Binding-site contacts:
Ligand atom C2 contacts residue THR45 of chain 1.A at 3.7 Å.
Ligand atom N4 contacts residue GLU51 of chain 1.A at 3.6 Å (salt-bridge).
Ligand atom C7 contacts residue ASP49 of chain 1.A at 3.8 Å.
Ligand atom F contacts residue LEU237 of chain 1.A at 3.0 Å.
Ligand atom C7 contacts residue VAL231 of chain 1.A at 3.7 Å (hydrophobic).
Ligand atom N1 contacts residue ASP49 of chain 1.A at 3.4 Å (salt-bridge).
Ligand atom F1 contacts residue GLY219 of chain 1.A at 3.2 Å.
Ligand atom C11 contacts residue ALA48 of chain 1.A at 3.8 Å (hydrophobic).
Ligand atom N1 contacts residue VAL231 of chain 1.A at 2.9 Å (h-bond).
Ligand atom F contacts residue PRO233 of chain 1.A at 3.4 Å.
Ligand atom C contacts residue MET41 of chain 1.A at 3.8 Å (hydrophobic).
Ligand atom N3 contacts residue GLU51 of chain 1.A at 2.7 Å (salt-bridge).
Ligand atom C23 contacts residue LEU44 of chain 1.A at 3.4 Å (hydrophobic).
Ligand atom C4 contacts residue ASP49 of chain 1.A at 3.6 Å.
Ligand atom C5 contacts residue VAL231 of chain 1.A at 3.2 Å (hydrophobic).
Ligand atom C16 contacts residue GLY219 of chain 1.A at 3.4 Å.
Ligand atom C5 contacts residue ASP49 of chain 1.A at 3.4 Å.
Ligand atom F1 contacts residue LEU82 of chain 1.A at 3.6 Å.
Ligand atom C21 contacts residue PHE102 of chain 1.A at 3.8 Å (hydrophobic).
Ligand atom C6 contacts residue ASP49 of chain 1.A at 3.0 Å.
Ligand atom F1 contacts residue MET86 of chain 1.A at 3.4 Å.
Ligand atom C contacts residue LEU44 of chain 1.A at 3.6 Å (hydrophobic).
Ligand atom C19 contacts residue PHE102 of chain 1.A at 3.7 Å (hydrophobic).
Ligand atom N3 contacts residue ARG92 of chain 1.A at 3.5 Å (salt-bridge).
Ligand atom C17 contacts residue LEU223 of chain 1.A at 3.5 Å (hydrophobic).
Ligand atom N4 contacts residue LEU85 of chain 1.A at 3.2 Å (h-bond).
Ligand atom C10 contacts residue ALA48 of chain 1.A at 3.5 Å (hydrophobic).
Ligand atom C8 contacts residue LEU237 of chain 1.A at 3.5 Å (hydrophobic).
Ligand atom C8 contacts residue PRO233 of chain 1.A at 3.8 Å (hydrophobic).
Ligand atom O contacts residue LEU44 of chain 1.A at 3.5 Å.
Ligand atom C26 contacts residue LEU85 of chain 1.A at 3.2 Å (hydrophobic).
Ligand atom C24 contacts residue LEU44 of chain 1.A at 3.7 Å (hydrophobic).
Ligand atom C contacts residue THR45 of chain 1.A at 3.8 Å.
Ligand atom C26 contacts residue LEU89 of chain 1.A at 3.6 Å (hydrophobic).
Ligand atom C25 contacts residue GLU51 of chain 1.A at 3.6 Å.
Ligand atom C6 contacts residue VAL231 of chain 1.A at 3.8 Å (hydrophobic).
Ligand atom N4 contacts residue LEU89 of chain 1.A at 3.7 Å.
Ligand atom C24 contacts residue ALA48 of chain 1.A at 3.8 Å (hydrophobic).
Ligand atom C9 contacts residue ASP49 of chain 1.A at 3.3 Å.
Ligand atom N4 contacts residue ARG92 of chain 1.A at 3.2 Å (salt-bridge).

This small molecule binds to this protein.
Small molecule (SMILES): COc1cc(NC2CN(CCCF)C2)ccc1[C@@H]1c2ccc3n[nH]cc3c2C[C@@H](C)N1CC1(F)CC1

Sequence of chain 1.A:
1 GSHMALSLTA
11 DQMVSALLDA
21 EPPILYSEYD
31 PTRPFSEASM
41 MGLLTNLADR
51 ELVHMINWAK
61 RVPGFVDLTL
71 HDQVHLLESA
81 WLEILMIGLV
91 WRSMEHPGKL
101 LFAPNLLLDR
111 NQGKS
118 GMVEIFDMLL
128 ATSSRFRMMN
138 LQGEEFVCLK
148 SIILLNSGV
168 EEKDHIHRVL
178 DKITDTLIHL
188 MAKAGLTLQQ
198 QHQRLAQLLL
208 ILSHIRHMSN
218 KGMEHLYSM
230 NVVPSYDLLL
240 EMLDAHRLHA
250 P